Sequence of chain 2.A:
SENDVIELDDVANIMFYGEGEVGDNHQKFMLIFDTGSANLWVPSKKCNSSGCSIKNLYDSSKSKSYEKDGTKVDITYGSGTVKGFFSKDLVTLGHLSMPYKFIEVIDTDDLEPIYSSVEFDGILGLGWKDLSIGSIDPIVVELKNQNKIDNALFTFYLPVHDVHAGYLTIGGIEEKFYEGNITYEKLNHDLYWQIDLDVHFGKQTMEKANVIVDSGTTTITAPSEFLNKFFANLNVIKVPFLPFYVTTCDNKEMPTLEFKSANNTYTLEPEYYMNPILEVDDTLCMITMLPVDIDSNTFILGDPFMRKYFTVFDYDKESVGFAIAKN

Binding-site contacts:
Ligand atom CA contacts residue THR78 of chain 2.B at 3.3 Å.
Ligand atom O contacts residue SER81 of chain 2.B at 3.1 Å (h-bond).
Ligand atom O contacts residue THR219 of chain 2.B at 3.2 Å.
Ligand atom N contacts residue THR220 of chain 2.B at 3.0 Å (h-bond).
Ligand atom C contacts residue TYR194 of chain 2.B at 3.6 Å (hydrophobic).
Ligand atom C contacts residue SER137 of chain 2.A at 3.6 Å.
Ligand atom O contacts residue TYR79 of chain 2.B at 3.6 Å.
Ligand atom N contacts residue GLY38 of chain 2.B at 3.0 Å (h-bond).
Ligand atom O contacts residue TYR194 of chain 2.B at 2.6 Å (h-bond).
Ligand atom CM contacts residue ASP216 of chain 2.B at 3.5 Å.
Ligand atom CH contacts residue ASP36 of chain 2.B at 3.0 Å.
Ligand atom C contacts residue SER81 of chain 2.B at 3.5 Å.
Ligand atom OH contacts residue ASP216 of chain 2.B at 2.5 Å (salt-bridge).
Ligand atom CG1 contacts residue SER81 of chain 2.B at 3.6 Å.
Ligand atom N contacts residue GLY218 of chain 2.B at 3.2 Å (h-bond).
Ligand atom CD2 contacts residue ILE34 of chain 2.B at 3.6 Å (hydrophobic).
Ligand atom CA contacts residue SER81 of chain 2.B at 3.4 Å.
Ligand atom O contacts residue GLY80 of chain 2.B at 3.2 Å (h-bond).
Ligand atom OH contacts residue THR78 of chain 2.B at 3.2 Å (h-bond).
Ligand atom O contacts residue THR220 of chain 2.B at 3.1 Å (h-bond).
Ligand atom O contacts residue TYR79 of chain 2.B at 3.2 Å.
Ligand atom CG1 contacts residue LEU292 of chain 2.B at 3.6 Å (hydrophobic).
Ligand atom CB contacts residue ASP36 of chain 2.B at 3.4 Å.
Ligand atom CG contacts residue GLY218 of chain 2.B at 3.6 Å.
Ligand atom OH contacts residue GLY218 of chain 2.B at 3.6 Å (h-bond).
Ligand atom O contacts residue SER137 of chain 2.A at 3.4 Å (h-bond).
Ligand atom CA contacts residue THR219 of chain 2.B at 3.6 Å.
Ligand atom CD1 contacts residue THR78 of chain 2.B at 3.6 Å.
Ligand atom CG2 contacts residue PRO245 of chain 2.B at 3.6 Å (hydrophobic).
Ligand atom OH contacts residue ASP36 of chain 2.B at 2.5 Å (salt-bridge).
Ligand atom CH contacts residue ASP216 of chain 2.B at 3.5 Å.
Ligand atom CB contacts residue GLY38 of chain 2.B at 3.6 Å.
Ligand atom N contacts residue SER81 of chain 2.B at 2.8 Å (h-bond).
Ligand atom C contacts residue THR78 of chain 2.B at 3.5 Å.
Ligand atom O contacts residue GLY80 of chain 2.B at 3.1 Å (h-bond).
Ligand atom CA contacts residue THR220 of chain 2.B at 3.5 Å.
Ligand atom CB contacts residue GLY218 of chain 2.B at 3.4 Å.
Ligand atom CB contacts residue SER39 of chain 2.B at 3.4 Å.
Ligand atom CM contacts residue SER137 of chain 2.A at 3.0 Å.
Ligand atom N contacts residue THR78 of chain 2.B at 2.9 Å (h-bond).

A small-molecule ligand and the protein it binds are described below.
Small molecule (SMILES): CC(C)CC(=O)N[C@H](C(=O)N[C@H](C(=O)N[C@@H](CC(C)C)[C@@H](O)CC(=O)N[C@@H](C)C(=O)N[C@@H](CC(C)C)[C@@H](O)CC(=O)O)C(C)C)C(C)C

Sequence of chain 2.B:
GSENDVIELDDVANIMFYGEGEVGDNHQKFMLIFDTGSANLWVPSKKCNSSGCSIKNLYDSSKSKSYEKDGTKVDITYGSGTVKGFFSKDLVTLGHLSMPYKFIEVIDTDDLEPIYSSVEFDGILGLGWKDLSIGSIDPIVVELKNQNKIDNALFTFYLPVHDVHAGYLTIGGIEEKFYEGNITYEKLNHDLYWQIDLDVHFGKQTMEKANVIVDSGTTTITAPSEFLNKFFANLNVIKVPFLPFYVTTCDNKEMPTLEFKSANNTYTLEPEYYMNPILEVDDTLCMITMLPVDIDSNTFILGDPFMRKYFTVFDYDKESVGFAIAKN